Binding-site contacts:
Ligand atom C1 contacts residue THR140 of chain 1.F at 3.9 Å.
Ligand atom C6 contacts residue MET141 of chain 1.F at 3.7 Å (hydrophobic).
Ligand atom O5 contacts residue THR140 of chain 1.F at 4.2 Å.
Ligand atom C8 contacts residue TRP136 of chain 1.F at 3.6 Å (hydrophobic).
Ligand atom C1 contacts residue ASN138 of chain 1.F at 1.4 Å.
Ligand atom C3 contacts residue ASN138 of chain 1.F at 3.8 Å.
Ligand atom C4 contacts residue ASN138 of chain 1.F at 4.2 Å.
Ligand atom C7 contacts residue ASN138 of chain 1.F at 3.4 Å.
Ligand atom C5 contacts residue ASN138 of chain 1.F at 3.7 Å.
Ligand atom O5 contacts residue ASN138 of chain 1.F at 2.4 Å (h-bond).
Ligand atom O7 contacts residue ASN138 of chain 1.F at 3.5 Å (h-bond).
Ligand atom C8 contacts residue PHE127 of chain 1.F at 3.8 Å (hydrophobic).
Ligand atom N2 contacts residue ASN138 of chain 1.F at 2.9 Å (h-bond).
Ligand atom C5 contacts residue THR140 of chain 1.F at 4.1 Å.
Ligand atom C2 contacts residue ASN138 of chain 1.F at 2.5 Å.
Ligand atom C7 contacts residue TRP136 of chain 1.F at 4.3 Å (hydrophobic).
Ligand atom C8 contacts residue ASN138 of chain 1.F at 4.5 Å.

Sequence of chain 1.F:
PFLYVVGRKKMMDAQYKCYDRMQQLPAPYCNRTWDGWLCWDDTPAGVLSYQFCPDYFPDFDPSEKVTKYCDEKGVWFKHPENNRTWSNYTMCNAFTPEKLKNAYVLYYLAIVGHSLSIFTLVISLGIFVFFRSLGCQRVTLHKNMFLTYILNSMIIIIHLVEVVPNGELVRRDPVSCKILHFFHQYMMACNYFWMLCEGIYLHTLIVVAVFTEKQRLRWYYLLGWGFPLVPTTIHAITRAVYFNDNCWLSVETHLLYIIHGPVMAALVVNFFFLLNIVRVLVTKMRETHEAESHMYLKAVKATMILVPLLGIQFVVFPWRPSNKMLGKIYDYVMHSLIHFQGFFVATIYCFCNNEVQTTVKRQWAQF

The protein below binds the small molecule below.
Small molecule (SMILES): CC(=O)N[C@@H]1[C@@H](O)[C@H](O)[C@@H](CO)O[C@H]1O